A small-molecule ligand and the protein it binds are described below.
Small molecule (SMILES): CC(C)(C)C[C@H]1N[C@@H](C(=O)NCCN2CCOCC2)[C@@H](c2cccc(Cl)c2F)[C@]12C(=O)Nc1cc(Cl)ccc12

Binding-site contacts:
Ligand atom N11 contacts residue LEU38 of chain 1.A at 2.8 Å (h-bond).
Ligand atom F34 contacts residue HIS80 of chain 1.A at 3.6 Å.
Ligand atom CL4 contacts residue LEU41 of chain 1.A at 4.0 Å.
Ligand atom C15 contacts residue ILE45 of chain 1.A at 4.0 Å (hydrophobic).
Ligand atom C39 contacts residue LEU38 of chain 1.A at 4.1 Å (hydrophobic).
Ligand atom C3 contacts residue ILE83 of chain 1.A at 4.0 Å (hydrophobic).
Ligand atom C15 contacts residue MET46 of chain 1.A at 3.4 Å (hydrophobic).
Ligand atom F34 contacts residue ILE83 of chain 1.A at 3.5 Å.
Ligand atom F34 contacts residue VAL77 of chain 1.A at 4.1 Å.
Ligand atom C33 contacts residue LEU38 of chain 1.A at 4.1 Å (hydrophobic).
Ligand atom O10 contacts residue LEU38 of chain 1.A at 3.9 Å.
Ligand atom C13 contacts residue GLY42 of chain 1.A at 4.0 Å.
Ligand atom C1 contacts residue LEU38 of chain 1.A at 3.7 Å (hydrophobic).
Ligand atom C2 contacts residue LEU41 of chain 1.A at 3.9 Å (hydrophobic).
Ligand atom C37 contacts residue LEU38 of chain 1.A at 3.8 Å (hydrophobic).
Ligand atom CL36 contacts residue HIS80 of chain 1.A at 3.3 Å.
Ligand atom C3 contacts residue ILE45 of chain 1.A at 3.8 Å (hydrophobic).
Ligand atom C38 contacts residue LEU38 of chain 1.A at 3.9 Å (hydrophobic).
Ligand atom C20 contacts residue VAL77 of chain 1.A at 4.1 Å (hydrophobic).
Ligand atom CL4 contacts residue ILE45 of chain 1.A at 3.8 Å.
Ligand atom N11 contacts residue GLY42 of chain 1.A at 3.9 Å.
Ligand atom O21 contacts residue VAL77 of chain 1.A at 3.7 Å.
Ligand atom C16 contacts residue VAL77 of chain 1.A at 3.6 Å (hydrophobic).
Ligand atom O21 contacts residue HIS80 of chain 1.A at 2.2 Å (h-bond).
Ligand atom CL36 contacts residue TYR84 of chain 1.A at 3.9 Å.
Ligand atom C2 contacts residue GLY42 of chain 1.A at 3.9 Å.
Ligand atom C35 contacts residue HIS80 of chain 1.A at 4.1 Å.
Ligand atom C2 contacts residue LEU38 of chain 1.A at 3.9 Å (hydrophobic).
Ligand atom C37 contacts residue ILE3 of chain 1.A at 3.8 Å (hydrophobic).
Ligand atom CL36 contacts residue ILE83 of chain 1.A at 3.9 Å.
Ligand atom C5 contacts residue ILE83 of chain 1.A at 3.8 Å (hydrophobic).
Ligand atom C5 contacts residue PHE75 of chain 1.A at 3.9 Å (hydrophobic).
Ligand atom C35 contacts residue LEU38 of chain 1.A at 3.9 Å (hydrophobic).
Ligand atom C1 contacts residue GLY42 of chain 1.A at 4.1 Å.
Ligand atom C9 contacts residue LEU38 of chain 1.A at 3.7 Å (hydrophobic).
Ligand atom C33 contacts residue HIS80 of chain 1.A at 3.8 Å.
Ligand atom C5 contacts residue ILE45 of chain 1.A at 4.1 Å (hydrophobic).
Ligand atom C15 contacts residue GLY42 of chain 1.A at 3.6 Å.
Ligand atom CL4 contacts residue PHE70 of chain 1.A at 3.5 Å.
Ligand atom C20 contacts residue HIS80 of chain 1.A at 3.4 Å.

Sequence of chain 1.A:
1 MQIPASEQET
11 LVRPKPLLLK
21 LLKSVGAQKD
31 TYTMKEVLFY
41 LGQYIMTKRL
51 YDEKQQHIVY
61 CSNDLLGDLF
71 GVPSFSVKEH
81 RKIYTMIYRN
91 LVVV